Binding-site contacts:
Ligand atom O1D contacts residue SER107 of chain 44.A at 3.2 Å.
Ligand atom O1A contacts residue PHE186 of chain 44.A at 2.9 Å.
Ligand atom CL1 contacts residue VAL188 of chain 44.A at 3.5 Å.
Ligand atom C2D contacts residue SER107 of chain 44.A at 3.8 Å.
Ligand atom C5 contacts residue LEU106 of chain 44.A at 3.5 Å (hydrophobic).
Ligand atom N2 contacts residue MET221 of chain 44.A at 3.5 Å (h-bond).
Ligand atom N3A contacts residue PRO174 of chain 44.A at 3.6 Å (h-bond).
Ligand atom N3A contacts residue ALA24 of chain 44.C at 3.6 Å.
Ligand atom C3C contacts residue ILE104 of chain 44.A at 3.6 Å (hydrophobic).
Ligand atom C6B contacts residue VAL188 of chain 44.A at 3.8 Å (hydrophobic).
Ligand atom O1 contacts residue MET221 of chain 44.A at 3.1 Å (h-bond).
Ligand atom C3B contacts residue PHE186 of chain 44.A at 3.7 Å (hydrophobic).
Ligand atom C1B contacts residue TYR152 of chain 44.A at 3.8 Å (hydrophobic).
Ligand atom C4 contacts residue LEU106 of chain 44.A at 2.5 Å (hydrophobic).
Ligand atom N2 contacts residue ASN219 of chain 44.A at 3.4 Å (h-bond).
Ligand atom CL2 contacts residue ILE104 of chain 44.A at 3.1 Å.
Ligand atom C31 contacts residue ASN219 of chain 44.A at 3.8 Å.
Ligand atom C6B contacts residue TYR152 of chain 44.A at 3.8 Å (hydrophobic).
Ligand atom C4B contacts residue PHE186 of chain 44.A at 3.4 Å (hydrophobic).
Ligand atom C5C contacts residue VAL188 of chain 44.A at 2.9 Å (hydrophobic).
Ligand atom C4C contacts residue TYR128 of chain 44.A at 3.5 Å (hydrophobic).
Ligand atom C4A contacts residue PRO174 of chain 44.A at 3.3 Å (hydrophobic).
Ligand atom C2B contacts residue MET224 of chain 44.A at 3.6 Å (hydrophobic).
Ligand atom C5A contacts residue VAL176 of chain 44.A at 3.2 Å (hydrophobic).
Ligand atom C3 contacts residue LEU106 of chain 44.A at 3.4 Å (hydrophobic).
Ligand atom C3B contacts residue MET224 of chain 44.A at 3.4 Å (hydrophobic).
Ligand atom C5B contacts residue TYR152 of chain 44.A at 3.8 Å (hydrophobic).
Ligand atom C5A contacts residue PHE186 of chain 44.A at 3.5 Å (hydrophobic).
Ligand atom C1C contacts residue TYR128 of chain 44.A at 3.5 Å (hydrophobic).
Ligand atom C3D contacts residue LEU116 of chain 44.A at 3.6 Å (hydrophobic).
Ligand atom CL2 contacts residue MET224 of chain 44.A at 2.9 Å.
Ligand atom CL1 contacts residue LEU25 of chain 44.C at 3.5 Å.
Ligand atom C2A contacts residue PHE186 of chain 44.A at 3.3 Å (hydrophobic).
Ligand atom C4A contacts residue SER175 of chain 44.A at 3.8 Å.
Ligand atom C4A contacts residue VAL176 of chain 44.A at 3.7 Å (hydrophobic).
Ligand atom C31 contacts residue LEU106 of chain 44.A at 3.8 Å (hydrophobic).
Ligand atom O1A contacts residue ALA150 of chain 44.A at 3.8 Å.
Ligand atom C1B contacts residue VAL188 of chain 44.A at 3.8 Å (hydrophobic).
Ligand atom C5A contacts residue ALA150 of chain 44.A at 3.2 Å (hydrophobic).
Ligand atom O1B contacts residue TYR152 of chain 44.A at 3.8 Å.

Sequence of chain 44.A:
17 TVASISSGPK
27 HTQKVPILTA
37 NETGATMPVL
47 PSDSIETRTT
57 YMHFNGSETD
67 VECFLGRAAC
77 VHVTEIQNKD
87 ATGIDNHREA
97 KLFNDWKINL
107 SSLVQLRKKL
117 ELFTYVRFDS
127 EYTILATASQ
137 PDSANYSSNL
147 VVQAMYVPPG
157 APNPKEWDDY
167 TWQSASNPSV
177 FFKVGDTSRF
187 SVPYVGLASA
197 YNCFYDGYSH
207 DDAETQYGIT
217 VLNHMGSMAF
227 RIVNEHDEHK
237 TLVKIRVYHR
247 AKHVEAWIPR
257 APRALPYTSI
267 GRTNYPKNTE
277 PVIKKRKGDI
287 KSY

Sequence of chain 45.C:
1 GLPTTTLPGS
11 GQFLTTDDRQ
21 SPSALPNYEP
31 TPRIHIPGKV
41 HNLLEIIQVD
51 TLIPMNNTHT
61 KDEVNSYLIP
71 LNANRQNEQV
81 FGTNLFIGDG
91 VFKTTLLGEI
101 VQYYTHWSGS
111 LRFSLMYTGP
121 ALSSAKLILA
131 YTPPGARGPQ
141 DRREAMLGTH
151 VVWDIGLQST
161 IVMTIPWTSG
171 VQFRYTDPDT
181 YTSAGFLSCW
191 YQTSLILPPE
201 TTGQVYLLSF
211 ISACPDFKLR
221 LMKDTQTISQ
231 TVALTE

The small molecule below binds the protein below.
Small molecule (SMILES): OCCOCOCc1cc(CCCCCOc2c(Cl)cc(C3=NCCO3)cc2Cl)on1

Sequence of chain 44.C:
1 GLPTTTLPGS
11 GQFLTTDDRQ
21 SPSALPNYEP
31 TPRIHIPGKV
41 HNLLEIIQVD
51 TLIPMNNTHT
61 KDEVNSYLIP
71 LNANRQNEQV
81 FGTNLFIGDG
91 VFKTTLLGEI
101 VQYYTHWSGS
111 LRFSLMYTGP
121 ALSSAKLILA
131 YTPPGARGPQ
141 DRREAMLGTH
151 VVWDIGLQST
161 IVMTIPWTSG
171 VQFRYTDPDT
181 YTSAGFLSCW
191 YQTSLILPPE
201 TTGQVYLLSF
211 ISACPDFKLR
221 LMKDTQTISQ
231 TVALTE